This small molecule binds to this protein.
Small molecule (SMILES): CC(C)C[C@@H](C=O)NC(=O)[C@H](CCC(N)=O)NC(=O)[C@H](CCC(N)=O)NC(=O)[C@H](CCCC[NH3+])NC(=O)[C@@H]1CCCN1C(=O)[C@@H]1CCCN1

Binding-site contacts:
Ligand atom CG contacts residue LEU29 of chain 1.A at 3.4 Å (hydrophobic).
Ligand atom O contacts residue TRP140 of chain 1.A at 3.5 Å.
Ligand atom N contacts residue GLU218 of chain 1.A at 2.9 Å (salt-bridge).
Ligand atom CB contacts residue VAL28 of chain 1.A at 3.4 Å (hydrophobic).
Ligand atom CG contacts residue TRP18 of chain 1.A at 3.9 Å (hydrophobic).
Ligand atom CD contacts residue TRP140 of chain 1.A at 3.6 Å (hydrophobic).
Ligand atom CB contacts residue GLU218 of chain 1.A at 3.7 Å.
Ligand atom CG contacts residue TYR220 of chain 1.A at 3.8 Å (hydrophobic).
Ligand atom CA contacts residue TRP140 of chain 1.A at 3.6 Å (hydrophobic).
Ligand atom OE1 contacts residue PRO221 of chain 1.A at 3.5 Å.
Ligand atom N contacts residue TYR220 of chain 1.A at 3.7 Å.
Ligand atom CD1 contacts residue TYR220 of chain 1.A at 3.9 Å (hydrophobic).
Ligand atom CA contacts residue GLU218 of chain 1.A at 3.4 Å.
Ligand atom NZ contacts residue ASP182 of chain 1.A at 2.8 Å (salt-bridge).
Ligand atom C contacts residue TRP140 of chain 1.A at 3.5 Å (hydrophobic).
Ligand atom CB contacts residue TYR220 of chain 1.A at 3.8 Å (hydrophobic).
Ligand atom NZ contacts residue ASP185 of chain 1.A at 2.7 Å (salt-bridge).
Ligand atom CD contacts residue LEU29 of chain 1.A at 3.8 Å (hydrophobic).
Ligand atom CB contacts residue TRP140 of chain 1.A at 3.7 Å (hydrophobic).
Ligand atom CD contacts residue TRP18 of chain 1.A at 3.8 Å (hydrophobic).
Ligand atom CA contacts residue TYR220 of chain 1.A at 3.8 Å (hydrophobic).
Ligand atom CE contacts residue ASP182 of chain 1.A at 3.6 Å.
Ligand atom NE2 contacts residue PRO175 of chain 1.A at 3.6 Å.
Ligand atom CD contacts residue PRO175 of chain 1.A at 3.7 Å (hydrophobic).
Ligand atom C contacts residue GLU218 of chain 1.A at 3.6 Å.
Ligand atom CD contacts residue ASP182 of chain 1.A at 3.8 Å.
Ligand atom O contacts residue LEU219 of chain 1.A at 3.4 Å.
Ligand atom NZ contacts residue SER187 of chain 1.A at 3.4 Å (h-bond).
Ligand atom NE2 contacts residue TYR32 of chain 1.A at 3.0 Å (h-bond).
Ligand atom C contacts residue LEU219 of chain 1.A at 3.5 Å (hydrophobic).
Ligand atom O contacts residue TYR220 of chain 1.A at 3.5 Å.
Ligand atom CG contacts residue TYR32 of chain 1.A at 3.6 Å (hydrophobic).
Ligand atom N contacts residue LEU219 of chain 1.A at 3.8 Å.
Ligand atom CE contacts residue ASP185 of chain 1.A at 3.3 Å.
Ligand atom O contacts residue ASN172 of chain 1.A at 2.9 Å (h-bond).
Ligand atom N contacts residue TYR220 of chain 1.A at 3.7 Å.
Ligand atom CG contacts residue TYR220 of chain 1.A at 3.5 Å (hydrophobic).
Ligand atom N contacts residue TRP140 of chain 1.A at 3.2 Å (h-bond).
Ligand atom CD contacts residue TYR32 of chain 1.A at 3.8 Å (hydrophobic).
Ligand atom O contacts residue TYR220 of chain 1.A at 2.9 Å (h-bond).

Sequence of chain 1.A:
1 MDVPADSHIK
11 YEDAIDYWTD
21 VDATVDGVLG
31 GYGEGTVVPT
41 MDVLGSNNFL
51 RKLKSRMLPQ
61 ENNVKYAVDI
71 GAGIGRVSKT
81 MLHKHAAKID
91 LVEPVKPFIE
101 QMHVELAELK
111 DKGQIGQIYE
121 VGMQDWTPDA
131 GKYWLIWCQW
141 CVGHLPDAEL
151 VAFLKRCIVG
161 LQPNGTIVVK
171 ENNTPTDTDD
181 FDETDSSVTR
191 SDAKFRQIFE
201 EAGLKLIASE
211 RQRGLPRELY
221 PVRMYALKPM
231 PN